The small molecule below binds the protein below.
Small molecule (SMILES): O=C(O)c1ccccn1

Binding-site contacts:
Ligand atom C5 contacts residue PRO105 of chain 1.A at 4.2 Å (hydrophobic).
Ligand atom C5 contacts residue THR145 of chain 1.A at 3.7 Å.
Ligand atom C3 contacts residue PRO105 of chain 1.A at 3.9 Å (hydrophobic).
Ligand atom C4 contacts residue PRO105 of chain 1.A at 4.2 Å (hydrophobic).
Ligand atom N2 contacts residue PRO105 of chain 1.A at 3.6 Å.
Ligand atom C1 contacts residue PRO105 of chain 1.A at 3.6 Å (hydrophobic).
Ligand atom O2 contacts residue LYS148 of chain 1.A at 3.3 Å.
Ligand atom C6 contacts residue ASN106 of chain 1.A at 4.4 Å.
Ligand atom C2 contacts residue PRO105 of chain 1.A at 3.6 Å (hydrophobic).
Ligand atom C5 contacts residue LYS148 of chain 1.A at 4.2 Å.
Ligand atom C6 contacts residue MET115 of chain 1.A at 4.1 Å (hydrophobic).
Ligand atom O1 contacts residue LYS148 of chain 1.A at 3.5 Å.
Ligand atom C3 contacts residue THR145 of chain 1.A at 4.3 Å.
Ligand atom C5 contacts residue MET115 of chain 1.A at 4.0 Å (hydrophobic).
Ligand atom C4 contacts residue THR145 of chain 1.A at 3.6 Å.
Ligand atom C2 contacts residue LYS148 of chain 1.A at 3.5 Å.
Ligand atom C5 contacts residue ASN106 of chain 1.A at 3.8 Å.
Ligand atom C6 contacts residue PRO105 of chain 1.A at 3.9 Å (hydrophobic).
Ligand atom C1 contacts residue LYS148 of chain 1.A at 3.6 Å.
Ligand atom O1 contacts residue TYR233 of chain 1.A at 3.9 Å.
Ligand atom C3 contacts residue LYS148 of chain 1.A at 4.3 Å.
Ligand atom O2 contacts residue PRO105 of chain 1.A at 3.9 Å.
Ligand atom O1 contacts residue PRO105 of chain 1.A at 3.9 Å.
Ligand atom C4 contacts residue LYS148 of chain 1.A at 4.4 Å.
Ligand atom C3 contacts residue GLY144 of chain 1.A at 3.7 Å.
Ligand atom C6 contacts residue LYS148 of chain 1.A at 3.8 Å.
Ligand atom C4 contacts residue GLY144 of chain 1.A at 3.8 Å.
Ligand atom N2 contacts residue LYS148 of chain 1.A at 4.0 Å.

Sequence of chain 1.A:
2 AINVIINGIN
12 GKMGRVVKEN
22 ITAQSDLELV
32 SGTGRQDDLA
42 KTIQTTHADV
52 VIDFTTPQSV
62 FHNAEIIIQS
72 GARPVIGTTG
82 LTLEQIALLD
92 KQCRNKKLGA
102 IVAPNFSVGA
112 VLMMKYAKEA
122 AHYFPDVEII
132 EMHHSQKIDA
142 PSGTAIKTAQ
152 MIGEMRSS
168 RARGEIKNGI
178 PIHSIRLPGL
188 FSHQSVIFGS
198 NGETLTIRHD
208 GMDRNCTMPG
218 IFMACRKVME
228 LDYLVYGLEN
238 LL